This small molecule binds to this protein.
Small molecule (SMILES): CC(=O)N[C@H]1[C@H](O[C@H]2[C@H](O)[C@@H](NC(C)=O)CO[C@@H]2CO)O[C@H](CO)[C@@H](O)[C@@H]1O

Sequence of chain 1.F:
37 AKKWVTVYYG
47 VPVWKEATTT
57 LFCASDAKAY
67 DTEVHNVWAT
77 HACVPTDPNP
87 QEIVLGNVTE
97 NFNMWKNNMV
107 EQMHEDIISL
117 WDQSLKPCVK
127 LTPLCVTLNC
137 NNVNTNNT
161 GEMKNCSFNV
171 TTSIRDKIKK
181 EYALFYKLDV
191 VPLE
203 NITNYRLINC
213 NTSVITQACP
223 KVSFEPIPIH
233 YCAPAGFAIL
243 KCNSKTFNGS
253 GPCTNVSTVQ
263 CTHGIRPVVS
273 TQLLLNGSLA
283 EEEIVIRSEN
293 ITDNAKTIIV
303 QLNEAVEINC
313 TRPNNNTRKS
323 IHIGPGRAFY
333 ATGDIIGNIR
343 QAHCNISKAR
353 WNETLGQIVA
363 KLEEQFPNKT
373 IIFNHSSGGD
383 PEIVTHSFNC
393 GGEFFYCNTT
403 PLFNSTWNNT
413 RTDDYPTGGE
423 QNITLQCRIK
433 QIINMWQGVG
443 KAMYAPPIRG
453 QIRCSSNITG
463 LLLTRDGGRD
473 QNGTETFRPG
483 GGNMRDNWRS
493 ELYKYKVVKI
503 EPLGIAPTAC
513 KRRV

Binding-site contacts:
Ligand atom C5 contacts residue ASN165 of chain 1.F at 3.7 Å.
Ligand atom C4 contacts residue ASN165 of chain 1.F at 4.3 Å.
Ligand atom N2 contacts residue ASP336 of chain 1.F at 3.8 Å.
Ligand atom O6 contacts residue TYR182 of chain 1.F at 3.2 Å.
Ligand atom N2 contacts residue ASN165 of chain 1.F at 2.9 Å (h-bond).
Ligand atom C7 contacts residue ASP336 of chain 1.F at 4.1 Å.
Ligand atom C7 contacts residue ASN165 of chain 1.F at 3.3 Å.
Ligand atom C8 contacts residue ASP336 of chain 1.F at 3.3 Å.
Ligand atom C7 contacts residue TYR182 of chain 1.F at 4.4 Å (hydrophobic).
Ligand atom O5 contacts residue ASN165 of chain 1.F at 2.4 Å (h-bond).
Ligand atom C8 contacts residue TYR182 of chain 1.F at 3.6 Å (hydrophobic).
Ligand atom C6 contacts residue TYR182 of chain 1.F at 3.6 Å (hydrophobic).
Ligand atom C8 contacts residue LEU184 of chain 1.F at 3.8 Å (hydrophobic).
Ligand atom O7 contacts residue ASN165 of chain 1.F at 3.2 Å (h-bond).
Ligand atom C2 contacts residue ASN165 of chain 1.F at 2.5 Å.
Ligand atom C8 contacts residue ASN165 of chain 1.F at 4.4 Å.
Ligand atom O5 contacts residue TYR182 of chain 1.F at 4.0 Å.
Ligand atom C7 contacts residue LEU184 of chain 1.F at 4.3 Å (hydrophobic).
Ligand atom C5 contacts residue TYR182 of chain 1.F at 3.8 Å (hydrophobic).
Ligand atom C3 contacts residue ASN165 of chain 1.F at 3.8 Å.
Ligand atom C1 contacts residue ASN165 of chain 1.F at 1.4 Å.